A small-molecule ligand and the protein it binds are described below.
Small molecule (SMILES): CC(=O)N[C@@H]1[C@@H](O)[C@H](O)[C@@H](CO)O[C@H]1O

Binding-site contacts:
Ligand atom O7 contacts residue ASN1147 of chain 10.B at 3.9 Å.
Ligand atom C2 contacts residue ASN1147 of chain 10.B at 2.5 Å.
Ligand atom C8 contacts residue ASN1147 of chain 10.B at 3.5 Å.
Ligand atom C7 contacts residue ASN1147 of chain 10.B at 3.1 Å.
Ligand atom C1 contacts residue ASN1147 of chain 10.B at 1.4 Å.
Ligand atom O6 contacts residue HIS1176 of chain 10.B at 3.2 Å (h-bond).
Ligand atom C4 contacts residue ASN1147 of chain 10.B at 4.2 Å.
Ligand atom C3 contacts residue ASN1147 of chain 10.B at 3.8 Å.
Ligand atom C5 contacts residue ASN1147 of chain 10.B at 3.7 Å.
Ligand atom O5 contacts residue ASN1147 of chain 10.B at 2.4 Å (h-bond).
Ligand atom N2 contacts residue ASN1147 of chain 10.B at 2.6 Å (h-bond).

Sequence of chain 10.B:
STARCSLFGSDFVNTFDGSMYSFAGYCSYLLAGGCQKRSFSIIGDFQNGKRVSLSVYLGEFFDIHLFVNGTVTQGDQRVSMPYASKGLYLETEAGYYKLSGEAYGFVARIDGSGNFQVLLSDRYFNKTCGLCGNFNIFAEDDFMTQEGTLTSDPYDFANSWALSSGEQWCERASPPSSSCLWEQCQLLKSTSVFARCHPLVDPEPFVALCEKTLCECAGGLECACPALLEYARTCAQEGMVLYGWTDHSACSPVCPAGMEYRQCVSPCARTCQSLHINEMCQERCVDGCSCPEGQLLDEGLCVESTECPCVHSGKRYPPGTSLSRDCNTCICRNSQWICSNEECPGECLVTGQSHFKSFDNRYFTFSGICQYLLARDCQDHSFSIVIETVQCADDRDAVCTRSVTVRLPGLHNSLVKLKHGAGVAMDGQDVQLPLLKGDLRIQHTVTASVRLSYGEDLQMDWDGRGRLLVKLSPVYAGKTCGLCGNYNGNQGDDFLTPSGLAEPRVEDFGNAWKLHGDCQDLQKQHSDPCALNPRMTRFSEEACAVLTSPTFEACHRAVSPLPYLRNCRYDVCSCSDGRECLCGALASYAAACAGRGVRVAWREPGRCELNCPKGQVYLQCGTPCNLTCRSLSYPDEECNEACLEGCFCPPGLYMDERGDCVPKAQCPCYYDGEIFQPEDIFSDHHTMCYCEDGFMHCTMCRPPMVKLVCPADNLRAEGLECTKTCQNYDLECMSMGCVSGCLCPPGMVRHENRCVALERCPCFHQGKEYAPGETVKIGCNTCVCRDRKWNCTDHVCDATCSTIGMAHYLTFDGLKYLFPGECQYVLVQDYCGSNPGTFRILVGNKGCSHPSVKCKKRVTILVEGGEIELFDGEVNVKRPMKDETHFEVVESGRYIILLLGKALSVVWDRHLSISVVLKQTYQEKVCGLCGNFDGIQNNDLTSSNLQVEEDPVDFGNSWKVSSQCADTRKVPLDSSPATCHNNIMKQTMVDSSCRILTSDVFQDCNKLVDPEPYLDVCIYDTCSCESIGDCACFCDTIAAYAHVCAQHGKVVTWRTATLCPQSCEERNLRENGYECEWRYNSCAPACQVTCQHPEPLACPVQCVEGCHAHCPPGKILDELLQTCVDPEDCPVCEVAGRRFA